Binding-site contacts:
Ligand atom O7 contacts residue ASN89 of chain 1.A at 3.9 Å.
Ligand atom O7 contacts residue ASN90 of chain 1.A at 4.1 Å.
Ligand atom C2 contacts residue HIS92 of chain 1.A at 4.1 Å.
Ligand atom C7 contacts residue ASN90 of chain 1.A at 3.7 Å.
Ligand atom C8 contacts residue GLU104 of chain 1.A at 4.1 Å.
Ligand atom O5 contacts residue ASN89 of chain 1.A at 2.5 Å (h-bond).
Ligand atom O4 contacts residue HIS92 of chain 1.A at 4.3 Å.
Ligand atom C5 contacts residue HIS92 of chain 1.A at 4.3 Å.
Ligand atom C1 contacts residue ASN89 of chain 1.A at 1.5 Å.
Ligand atom C7 contacts residue SER91 of chain 1.A at 3.5 Å.
Ligand atom C8 contacts residue ASN90 of chain 1.A at 3.0 Å.
Ligand atom C3 contacts residue SER91 of chain 1.A at 4.3 Å.
Ligand atom O6 contacts residue LYS88 of chain 1.A at 4.1 Å.
Ligand atom C2 contacts residue SER91 of chain 1.A at 4.1 Å.
Ligand atom C8 contacts residue HIS92 of chain 1.A at 4.3 Å.
Ligand atom C7 contacts residue HIS92 of chain 1.A at 4.3 Å.
Ligand atom O7 contacts residue HIS92 of chain 1.A at 3.9 Å.
Ligand atom C3 contacts residue HIS92 of chain 1.A at 3.8 Å.
Ligand atom C8 contacts residue SER91 of chain 1.A at 3.2 Å.
Ligand atom C4 contacts residue ASN89 of chain 1.A at 4.4 Å.
Ligand atom C8 contacts residue ASN89 of chain 1.A at 4.1 Å.
Ligand atom C3 contacts residue ASN89 of chain 1.A at 3.9 Å.
Ligand atom N2 contacts residue HIS92 of chain 1.A at 4.0 Å.
Ligand atom N2 contacts residue ASN90 of chain 1.A at 4.4 Å.
Ligand atom N2 contacts residue SER91 of chain 1.A at 3.0 Å (h-bond).
Ligand atom C5 contacts residue ASN89 of chain 1.A at 3.8 Å.
Ligand atom C1 contacts residue HIS92 of chain 1.A at 3.8 Å.
Ligand atom N2 contacts residue ASN89 of chain 1.A at 3.0 Å (h-bond).
Ligand atom C2 contacts residue ASN89 of chain 1.A at 2.5 Å.
Ligand atom C7 contacts residue ASN89 of chain 1.A at 3.6 Å.

The small molecule below binds the protein below.
Small molecule (SMILES): CC(=O)N[C@H]1[C@H](O[C@H]2[C@H](O)[C@@H](NC(C)=O)CO[C@@H]2CO)O[C@H](CO)[C@@H](O)[C@@H]1O

Sequence of chain 1.A:
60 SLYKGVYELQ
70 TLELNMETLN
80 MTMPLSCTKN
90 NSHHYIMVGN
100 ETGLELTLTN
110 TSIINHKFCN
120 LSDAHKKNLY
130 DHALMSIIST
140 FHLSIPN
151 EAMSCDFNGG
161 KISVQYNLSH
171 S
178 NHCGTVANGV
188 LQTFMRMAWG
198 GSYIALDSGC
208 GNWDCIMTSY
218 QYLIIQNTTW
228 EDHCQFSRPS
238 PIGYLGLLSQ